Binding-site contacts:
Ligand atom O5' contacts residue PRO276 of chain 8.A at 2.8 Å.
Ligand atom C3' contacts residue GLN137 of chain 8.A at 2.6 Å.
Ligand atom N1 contacts residue TRP60 of chain 8.A at 3.5 Å.
Ligand atom OP2 contacts residue GLN137 of chain 8.A at 3.8 Å.
Ligand atom C2' contacts residue TRP60 of chain 8.A at 4.1 Å (hydrophobic).
Ligand atom O5' contacts residue GLN137 of chain 8.A at 4.3 Å.
Ligand atom C1' contacts residue TRP60 of chain 8.A at 3.5 Å (hydrophobic).
Ligand atom C2 contacts residue TRP60 of chain 8.A at 3.4 Å (hydrophobic).
Ligand atom N9 contacts residue TRP60 of chain 8.A at 3.8 Å.
Ligand atom OP2 contacts residue TRP60 of chain 8.A at 4.4 Å.
Ligand atom OP1 contacts residue PRO276 of chain 8.A at 3.1 Å.
Ligand atom C8 contacts residue TRP60 of chain 8.A at 4.4 Å (hydrophobic).
Ligand atom C4' contacts residue GLN137 of chain 8.A at 4.1 Å.
Ligand atom C1' contacts residue GLN137 of chain 8.A at 4.0 Å.
Ligand atom OP2 contacts residue PRO276 of chain 8.A at 3.9 Å.
Ligand atom C4' contacts residue PRO276 of chain 8.A at 3.7 Å (hydrophobic).
Ligand atom P contacts residue ASN139 of chain 8.A at 3.7 Å.
Ligand atom OP2 contacts residue ARG534 of chain 8.A at 3.6 Å.
Ligand atom C5 contacts residue TRP60 of chain 8.A at 3.8 Å (hydrophobic).
Ligand atom C4 contacts residue TRP60 of chain 8.A at 3.5 Å (hydrophobic).
Ligand atom P contacts residue GLN137 of chain 8.A at 3.5 Å.
Ligand atom O5' contacts residue TRP60 of chain 8.A at 3.8 Å.
Ligand atom C3' contacts residue PRO276 of chain 8.A at 3.2 Å (hydrophobic).
Ligand atom O4' contacts residue TRP60 of chain 8.A at 4.2 Å.
Ligand atom O3' contacts residue GLN137 of chain 8.A at 2.1 Å (h-bond).
Ligand atom OP1 contacts residue ASN139 of chain 8.A at 3.1 Å (h-bond).
Ligand atom N3 contacts residue TRP60 of chain 8.A at 3.0 Å.
Ligand atom O3' contacts residue TRP60 of chain 8.A at 4.4 Å.
Ligand atom N6 contacts residue TRP60 of chain 8.A at 3.0 Å.
Ligand atom C5' contacts residue PRO276 of chain 8.A at 3.7 Å (hydrophobic).
Ligand atom OP1 contacts residue GLN137 of chain 8.A at 4.4 Å.
Ligand atom N7 contacts residue TRP60 of chain 8.A at 3.9 Å.
Ligand atom N6 contacts residue ASP58 of chain 8.A at 4.3 Å.
Ligand atom N6 contacts residue GLY57 of chain 8.A at 3.7 Å.
Ligand atom P contacts residue PRO276 of chain 8.A at 3.8 Å.
Ligand atom C2' contacts residue GLN137 of chain 8.A at 2.9 Å.
Ligand atom O3' contacts residue PRO276 of chain 8.A at 3.4 Å.
Ligand atom OP1 contacts residue ASN275 of chain 8.A at 4.5 Å.
Ligand atom C6 contacts residue TRP60 of chain 8.A at 3.4 Å (hydrophobic).
Ligand atom OP2 contacts residue ASN139 of chain 8.A at 3.3 Å (h-bond).

A small-molecule ligand and the protein it binds are described below.
Small molecule (SMILES): Nc1ccn([C@H]2C[C@H](O[P](=O)(O)OC[C@H]3O[C@@H](n4cnc5c(N)ncnc54)C[C@@H]3O[P](=O)(O)OC[C@H]3O[C@@H](n4cnc5c(N)ncnc54)C[C@@H]3O[P](=O)(O)OC[C@H]3O[C@@H](n4cnc5c(N)ncnc54)C[C@@H]3O)[C@@H](COP(=O)=O)O2)c(=O)n1

Sequence of chain 8.A:
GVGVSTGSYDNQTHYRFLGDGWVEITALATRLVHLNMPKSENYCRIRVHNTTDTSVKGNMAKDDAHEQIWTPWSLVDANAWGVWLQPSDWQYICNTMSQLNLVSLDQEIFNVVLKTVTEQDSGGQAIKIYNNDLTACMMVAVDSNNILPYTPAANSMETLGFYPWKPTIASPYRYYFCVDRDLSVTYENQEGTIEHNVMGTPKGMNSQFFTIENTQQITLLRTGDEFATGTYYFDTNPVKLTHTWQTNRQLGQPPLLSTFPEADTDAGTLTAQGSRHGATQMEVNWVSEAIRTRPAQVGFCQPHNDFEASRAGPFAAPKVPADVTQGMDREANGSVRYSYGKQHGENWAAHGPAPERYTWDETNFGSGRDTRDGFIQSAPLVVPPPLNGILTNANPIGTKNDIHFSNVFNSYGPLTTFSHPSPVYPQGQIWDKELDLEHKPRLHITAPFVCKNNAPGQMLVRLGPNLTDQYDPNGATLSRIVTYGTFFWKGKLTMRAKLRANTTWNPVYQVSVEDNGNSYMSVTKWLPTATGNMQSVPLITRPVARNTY